This small molecule binds to this protein.
Small molecule (SMILES): Nc1nc2c(ncn2[C@@H]2O[C@H](CO[P](=O)(O)O[P](=O)(O)NP(=O)(O)O)[C@@H](O)[C@H]2O)c(=O)[nH]1

Sequence of chain 1.B:
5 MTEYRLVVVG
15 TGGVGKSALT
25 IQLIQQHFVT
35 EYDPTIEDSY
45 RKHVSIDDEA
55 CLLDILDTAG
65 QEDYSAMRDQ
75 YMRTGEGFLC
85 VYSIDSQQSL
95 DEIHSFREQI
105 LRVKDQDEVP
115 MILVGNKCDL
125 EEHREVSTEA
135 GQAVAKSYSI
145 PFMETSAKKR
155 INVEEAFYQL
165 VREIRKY

Binding-site contacts:
Ligand atom O2B contacts residue LYS20 of chain 1.B at 2.7 Å (salt-bridge).
Ligand atom O3A contacts residue GLY19 of chain 1.B at 3.3 Å (h-bond).
Ligand atom C3' contacts residue GLU35 of chain 1.B at 3.5 Å.
Ligand atom O2' contacts residue THR34 of chain 1.B at 3.3 Å (h-bond).
Ligand atom O2G contacts residue MG1 of chain 1.F at 2.0 Å.
Ligand atom C4 contacts residue PHE32 of chain 1.B at 3.5 Å (hydrophobic).
Ligand atom O2A contacts residue GLY19 of chain 1.B at 3.3 Å.
Ligand atom N2 contacts residue LEU124 of chain 1.B at 3.3 Å.
Ligand atom O2' contacts residue PHE32 of chain 1.B at 3.3 Å.
Ligand atom O6 contacts residue ASP123 of chain 1.B at 3.5 Å (salt-bridge).
Ligand atom O1B contacts residue MG1 of chain 1.F at 1.9 Å.
Ligand atom O2' contacts residue VAL33 of chain 1.B at 2.6 Å (h-bond).
Ligand atom O1B contacts residue SER21 of chain 1.B at 2.9 Å (h-bond).
Ligand atom O3G contacts residue TYR36 of chain 1.B at 2.5 Å (h-bond).
Ligand atom C2' contacts residue VAL33 of chain 1.B at 3.4 Å (hydrophobic).
Ligand atom PG contacts residue MG1 of chain 1.F at 3.2 Å.
Ligand atom N3B contacts residue GLY17 of chain 1.B at 3.0 Å (h-bond).
Ligand atom O6 contacts residue LYS121 of chain 1.B at 3.4 Å.
Ligand atom O6 contacts residue ASN120 of chain 1.B at 3.4 Å (h-bond).
Ligand atom C8 contacts residue ALA22 of chain 1.B at 3.4 Å (hydrophobic).
Ligand atom O2G contacts residue THR39 of chain 1.B at 2.8 Å (h-bond).
Ligand atom N3B contacts residue TYR36 of chain 1.B at 3.3 Å.
Ligand atom O2A contacts residue ALA22 of chain 1.B at 2.8 Å (h-bond).
Ligand atom O1G contacts residue GLY64 of chain 1.B at 2.8 Å (h-bond).
Ligand atom O6 contacts residue LYS152 of chain 1.B at 3.5 Å (salt-bridge).
Ligand atom O2B contacts residue GLY19 of chain 1.B at 3.2 Å (h-bond).
Ligand atom N1 contacts residue ASP123 of chain 1.B at 2.9 Å (salt-bridge).
Ligand atom O2A contacts residue SER21 of chain 1.B at 3.2 Å (h-bond).
Ligand atom O2B contacts residue VAL18 of chain 1.B at 3.4 Å (h-bond).
Ligand atom N2 contacts residue ASP123 of chain 1.B at 3.0 Å (salt-bridge).
Ligand atom N7 contacts residue ASN120 of chain 1.B at 3.2 Å (h-bond).
Ligand atom PB contacts residue MG1 of chain 1.F at 3.2 Å.
Ligand atom O4' contacts residue LYS121 of chain 1.B at 3.2 Å (salt-bridge).
Ligand atom N3B contacts residue MG1 of chain 1.F at 3.5 Å.
Ligand atom O1G contacts residue LYS20 of chain 1.B at 2.7 Å (salt-bridge).
Ligand atom O6 contacts residue ALA151 of chain 1.B at 2.9 Å (h-bond).
Ligand atom O3' contacts residue THR34 of chain 1.B at 3.0 Å (h-bond).
Ligand atom O1G contacts residue GLY16 of chain 1.B at 3.5 Å.
Ligand atom O6 contacts residue SER150 of chain 1.B at 3.5 Å.
Ligand atom O1A contacts residue TYR36 of chain 1.B at 3.4 Å.